Sequence of chain 2.A:
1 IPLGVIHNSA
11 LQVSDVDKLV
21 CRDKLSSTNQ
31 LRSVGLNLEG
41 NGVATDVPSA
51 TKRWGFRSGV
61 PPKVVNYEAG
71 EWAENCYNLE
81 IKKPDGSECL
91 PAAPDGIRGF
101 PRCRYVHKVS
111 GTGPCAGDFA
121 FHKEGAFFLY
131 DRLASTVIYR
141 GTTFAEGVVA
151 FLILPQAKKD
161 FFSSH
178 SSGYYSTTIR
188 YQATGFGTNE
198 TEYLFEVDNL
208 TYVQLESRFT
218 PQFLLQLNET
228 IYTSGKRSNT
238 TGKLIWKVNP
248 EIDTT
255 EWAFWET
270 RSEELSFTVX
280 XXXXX

A small-molecule ligand and the protein it binds are described below.
Small molecule (SMILES): CC(=O)N[C@H]1[C@H](O[C@H]2[C@H](O)[C@@H](NC(C)=O)CO[C@@H]2CO)O[C@H](CO)[C@@H](O)[C@@H]1O

Binding-site contacts:
Ligand atom C3 contacts residue ASN225 of chain 2.A at 3.8 Å.
Ligand atom C8 contacts residue ASN225 of chain 2.A at 3.2 Å.
Ligand atom C1 contacts residue ASN225 of chain 2.A at 1.4 Å.
Ligand atom C8 contacts residue TYR229 of chain 2.A at 4.2 Å (hydrophobic).
Ligand atom C8 contacts residue GLU203 of chain 2.A at 4.2 Å.
Ligand atom C8 contacts residue VAL204 of chain 2.A at 4.3 Å (hydrophobic).
Ligand atom O7 contacts residue TYR229 of chain 2.A at 3.2 Å.
Ligand atom C6 contacts residue TYR229 of chain 2.A at 4.2 Å (hydrophobic).
Ligand atom C5 contacts residue GLU226 of chain 2.A at 4.4 Å.
Ligand atom C6 contacts residue GLU226 of chain 2.A at 3.8 Å.
Ligand atom C5 contacts residue TYR229 of chain 2.A at 3.5 Å (hydrophobic).
Ligand atom O5 contacts residue ASN225 of chain 2.A at 2.4 Å (h-bond).
Ligand atom C2 contacts residue ASN225 of chain 2.A at 2.5 Å.
Ligand atom C4 contacts residue ASN225 of chain 2.A at 4.2 Å.
Ligand atom O7 contacts residue LEU222 of chain 2.A at 3.8 Å.
Ligand atom C4 contacts residue TYR229 of chain 2.A at 4.0 Å (hydrophobic).
Ligand atom O5 contacts residue GLU226 of chain 2.A at 3.8 Å.
Ligand atom C7 contacts residue TYR229 of chain 2.A at 4.0 Å (hydrophobic).
Ligand atom C2 contacts residue TYR229 of chain 2.A at 4.3 Å (hydrophobic).
Ligand atom O4 contacts residue TYR229 of chain 2.A at 3.6 Å.
Ligand atom C7 contacts residue ASN225 of chain 2.A at 3.0 Å.
Ligand atom N2 contacts residue TYR229 of chain 2.A at 4.3 Å.
Ligand atom C5 contacts residue ASN225 of chain 2.A at 3.6 Å.
Ligand atom C1 contacts residue TYR229 of chain 2.A at 3.6 Å (hydrophobic).
Ligand atom N2 contacts residue ASN225 of chain 2.A at 2.7 Å (h-bond).
Ligand atom O6 contacts residue GLU226 of chain 2.A at 2.5 Å (salt-bridge).
Ligand atom O7 contacts residue ASN225 of chain 2.A at 3.6 Å.
Ligand atom C3 contacts residue TYR229 of chain 2.A at 3.8 Å (hydrophobic).
Ligand atom O5 contacts residue TYR229 of chain 2.A at 3.9 Å.